Sequence of chain 1.D:
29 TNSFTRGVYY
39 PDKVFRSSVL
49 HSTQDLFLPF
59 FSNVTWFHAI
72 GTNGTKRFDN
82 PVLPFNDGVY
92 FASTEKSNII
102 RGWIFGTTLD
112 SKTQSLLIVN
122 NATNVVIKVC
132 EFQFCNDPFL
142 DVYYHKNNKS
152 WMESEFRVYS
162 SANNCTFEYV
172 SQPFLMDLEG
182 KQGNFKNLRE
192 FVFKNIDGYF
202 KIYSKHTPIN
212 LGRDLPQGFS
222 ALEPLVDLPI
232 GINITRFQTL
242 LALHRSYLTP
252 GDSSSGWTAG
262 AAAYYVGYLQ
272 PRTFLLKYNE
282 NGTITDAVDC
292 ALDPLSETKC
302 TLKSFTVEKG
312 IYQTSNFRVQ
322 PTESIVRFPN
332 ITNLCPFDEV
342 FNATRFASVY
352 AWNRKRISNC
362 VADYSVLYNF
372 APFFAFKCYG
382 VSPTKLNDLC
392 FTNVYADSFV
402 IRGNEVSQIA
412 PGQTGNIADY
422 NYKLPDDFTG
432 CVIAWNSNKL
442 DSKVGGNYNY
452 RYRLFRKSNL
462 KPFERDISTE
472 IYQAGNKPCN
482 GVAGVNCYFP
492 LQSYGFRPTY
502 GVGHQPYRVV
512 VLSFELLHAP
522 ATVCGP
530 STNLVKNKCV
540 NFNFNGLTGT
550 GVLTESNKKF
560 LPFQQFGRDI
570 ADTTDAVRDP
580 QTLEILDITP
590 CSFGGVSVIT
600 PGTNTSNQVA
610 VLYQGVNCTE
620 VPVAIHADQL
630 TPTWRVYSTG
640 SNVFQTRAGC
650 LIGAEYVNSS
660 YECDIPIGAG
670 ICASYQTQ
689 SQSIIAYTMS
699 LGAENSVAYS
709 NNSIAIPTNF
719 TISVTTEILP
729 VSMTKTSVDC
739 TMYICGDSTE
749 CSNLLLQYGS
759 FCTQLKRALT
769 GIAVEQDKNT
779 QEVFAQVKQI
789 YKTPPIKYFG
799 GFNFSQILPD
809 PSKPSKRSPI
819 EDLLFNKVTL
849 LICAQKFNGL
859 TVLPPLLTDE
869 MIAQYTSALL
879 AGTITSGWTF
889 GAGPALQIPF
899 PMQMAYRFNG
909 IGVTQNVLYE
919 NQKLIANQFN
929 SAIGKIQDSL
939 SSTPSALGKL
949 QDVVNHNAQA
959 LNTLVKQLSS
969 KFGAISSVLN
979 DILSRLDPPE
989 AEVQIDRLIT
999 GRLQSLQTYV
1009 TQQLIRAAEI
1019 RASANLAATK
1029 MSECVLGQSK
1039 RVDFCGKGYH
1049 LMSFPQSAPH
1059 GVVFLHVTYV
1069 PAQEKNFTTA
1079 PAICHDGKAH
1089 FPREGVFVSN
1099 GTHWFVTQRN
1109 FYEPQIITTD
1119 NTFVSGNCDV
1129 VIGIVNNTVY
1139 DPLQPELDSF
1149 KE

A protein and the small-molecule ligand that binds it are described below.
Small molecule (SMILES): CC(=O)N[C@@H]1[C@@H](O)[C@H](O)[C@@H](CO)O[C@H]1O

Binding-site contacts:
Ligand atom O5 contacts residue LYS558 of chain 1.D at 3.9 Å.
Ligand atom C7 contacts residue GLU281 of chain 1.C at 3.1 Å.
Ligand atom C4 contacts residue ASN282 of chain 1.C at 4.3 Å.
Ligand atom C1 contacts residue LYS558 of chain 1.D at 4.3 Å.
Ligand atom O6 contacts residue LYS558 of chain 1.D at 3.8 Å.
Ligand atom C2 contacts residue ASN282 of chain 1.C at 2.5 Å.
Ligand atom N2 contacts residue GLU281 of chain 1.C at 2.8 Å (salt-bridge).
Ligand atom C5 contacts residue ASN282 of chain 1.C at 3.6 Å.
Ligand atom O7 contacts residue ASN280 of chain 1.C at 2.5 Å (h-bond).
Ligand atom C7 contacts residue ASN280 of chain 1.C at 3.4 Å.
Ligand atom C8 contacts residue GLU281 of chain 1.C at 3.5 Å.
Ligand atom O5 contacts residue ASN282 of chain 1.C at 2.4 Å (h-bond).
Ligand atom C1 contacts residue ASN282 of chain 1.C at 1.4 Å.
Ligand atom N2 contacts residue ASN282 of chain 1.C at 2.9 Å (h-bond).
Ligand atom C8 contacts residue ASN280 of chain 1.C at 3.6 Å.
Ligand atom C7 contacts residue ASN282 of chain 1.C at 3.2 Å.
Ligand atom O7 contacts residue GLU281 of chain 1.C at 3.9 Å.
Ligand atom N2 contacts residue ASN280 of chain 1.C at 4.4 Å.
Ligand atom C2 contacts residue GLU281 of chain 1.C at 3.8 Å.
Ligand atom C1 contacts residue GLU281 of chain 1.C at 3.7 Å.
Ligand atom C3 contacts residue ASN282 of chain 1.C at 3.8 Å.
Ligand atom O7 contacts residue ASN282 of chain 1.C at 2.9 Å (h-bond).

Sequence of chain 1.C:
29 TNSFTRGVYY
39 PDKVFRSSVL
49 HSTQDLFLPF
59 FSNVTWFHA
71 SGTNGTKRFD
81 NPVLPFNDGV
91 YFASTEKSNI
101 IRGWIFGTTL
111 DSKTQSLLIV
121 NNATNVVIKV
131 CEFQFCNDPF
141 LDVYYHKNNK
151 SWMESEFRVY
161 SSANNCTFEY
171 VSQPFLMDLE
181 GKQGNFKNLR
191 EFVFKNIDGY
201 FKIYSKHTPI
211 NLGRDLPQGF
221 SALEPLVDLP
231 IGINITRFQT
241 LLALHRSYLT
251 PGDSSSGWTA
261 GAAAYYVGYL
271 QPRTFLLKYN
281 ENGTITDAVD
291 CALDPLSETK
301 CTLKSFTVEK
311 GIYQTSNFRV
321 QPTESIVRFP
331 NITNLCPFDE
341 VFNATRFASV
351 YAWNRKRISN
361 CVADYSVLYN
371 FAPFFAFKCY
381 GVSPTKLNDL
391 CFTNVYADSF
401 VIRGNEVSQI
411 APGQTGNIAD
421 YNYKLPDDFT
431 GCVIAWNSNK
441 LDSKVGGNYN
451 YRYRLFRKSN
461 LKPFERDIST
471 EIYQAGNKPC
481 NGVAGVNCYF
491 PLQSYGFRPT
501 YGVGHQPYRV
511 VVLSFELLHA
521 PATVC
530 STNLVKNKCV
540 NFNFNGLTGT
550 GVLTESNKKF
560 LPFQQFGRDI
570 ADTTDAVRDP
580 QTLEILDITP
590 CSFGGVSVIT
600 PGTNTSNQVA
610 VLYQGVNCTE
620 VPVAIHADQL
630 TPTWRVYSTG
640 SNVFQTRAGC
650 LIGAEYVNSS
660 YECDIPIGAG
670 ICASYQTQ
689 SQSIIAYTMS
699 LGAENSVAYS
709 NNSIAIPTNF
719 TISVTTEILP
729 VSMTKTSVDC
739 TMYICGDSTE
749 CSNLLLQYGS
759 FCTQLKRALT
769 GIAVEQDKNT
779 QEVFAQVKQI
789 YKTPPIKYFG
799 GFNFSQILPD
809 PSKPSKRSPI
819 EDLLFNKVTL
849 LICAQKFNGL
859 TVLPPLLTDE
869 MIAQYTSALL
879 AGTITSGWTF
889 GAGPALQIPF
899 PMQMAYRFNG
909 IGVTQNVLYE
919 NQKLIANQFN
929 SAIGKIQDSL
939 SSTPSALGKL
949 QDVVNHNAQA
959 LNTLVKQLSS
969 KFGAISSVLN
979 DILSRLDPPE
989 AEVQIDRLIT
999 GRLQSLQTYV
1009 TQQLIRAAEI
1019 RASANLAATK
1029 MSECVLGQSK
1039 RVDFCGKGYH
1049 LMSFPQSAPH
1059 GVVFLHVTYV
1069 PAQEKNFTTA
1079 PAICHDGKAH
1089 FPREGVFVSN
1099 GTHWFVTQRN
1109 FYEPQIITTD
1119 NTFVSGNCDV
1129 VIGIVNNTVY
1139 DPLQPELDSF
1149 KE